The protein below binds the small molecule below.
Small molecule (SMILES): CC(=O)N[C@H]1[C@H](O[C@H]2[C@H](O)[C@@H](NC(C)=O)CO[C@@H]2CO)O[C@H](CO)[C@@H](O[C@@H]2O[C@H](CO)[C@@H](O)[C@H](O)[C@@H]2O)[C@@H]1O

Sequence of chain 59.E:
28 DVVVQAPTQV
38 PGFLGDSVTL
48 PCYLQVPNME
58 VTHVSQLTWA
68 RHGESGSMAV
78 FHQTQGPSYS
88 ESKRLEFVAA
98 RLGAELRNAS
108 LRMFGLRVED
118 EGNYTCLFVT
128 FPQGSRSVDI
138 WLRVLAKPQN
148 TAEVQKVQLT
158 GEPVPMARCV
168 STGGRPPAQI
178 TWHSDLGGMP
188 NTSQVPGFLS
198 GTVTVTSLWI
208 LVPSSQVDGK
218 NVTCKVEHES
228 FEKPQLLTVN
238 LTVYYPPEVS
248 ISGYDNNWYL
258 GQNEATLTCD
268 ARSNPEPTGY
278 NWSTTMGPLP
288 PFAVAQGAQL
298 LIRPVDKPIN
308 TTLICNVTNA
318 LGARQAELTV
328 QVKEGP

Binding-site contacts:
Ligand atom C1 contacts residue ASN105 of chain 59.E at 1.4 Å.
Ligand atom C4 contacts residue ASN105 of chain 59.E at 4.3 Å.
Ligand atom O5 contacts residue VAL95 of chain 59.E at 4.5 Å.
Ligand atom C7 contacts residue ASN105 of chain 59.E at 3.6 Å.
Ligand atom O6 contacts residue ALA96 of chain 59.E at 4.3 Å.
Ligand atom C5 contacts residue VAL95 of chain 59.E at 4.5 Å (hydrophobic).
Ligand atom C8 contacts residue PRO48 of chain 59.E at 4.4 Å (hydrophobic).
Ligand atom C2 contacts residue ASN105 of chain 59.E at 2.5 Å.
Ligand atom C3 contacts residue ASN105 of chain 59.E at 3.8 Å.
Ligand atom O7 contacts residue ASN105 of chain 59.E at 4.0 Å.
Ligand atom N2 contacts residue ASN105 of chain 59.E at 2.9 Å (h-bond).
Ligand atom C6 contacts residue VAL95 of chain 59.E at 3.6 Å (hydrophobic).
Ligand atom O5 contacts residue ASN105 of chain 59.E at 2.4 Å (h-bond).
Ligand atom O5 contacts residue ALA96 of chain 59.E at 4.5 Å.
Ligand atom O6 contacts residue VAL95 of chain 59.E at 2.9 Å (h-bond).
Ligand atom C8 contacts residue TYR50 of chain 59.E at 4.1 Å (hydrophobic).
Ligand atom C5 contacts residue ASN105 of chain 59.E at 3.6 Å.